Binding-site contacts:
Ligand atom C1 contacts residue ASN793 of chain 1.C at 1.4 Å.
Ligand atom C4 contacts residue ASN793 of chain 1.C at 4.2 Å.
Ligand atom O5 contacts residue ASN793 of chain 1.C at 2.4 Å (h-bond).
Ligand atom C5 contacts residue ASN793 of chain 1.C at 3.7 Å.
Ligand atom C2 contacts residue ASN793 of chain 1.C at 2.5 Å.
Ligand atom O7 contacts residue ASN793 of chain 1.C at 3.5 Å (h-bond).
Ligand atom C7 contacts residue ASN793 of chain 1.C at 3.4 Å.
Ligand atom C8 contacts residue ASN793 of chain 1.C at 4.2 Å.
Ligand atom C3 contacts residue ASN793 of chain 1.C at 3.8 Å.
Ligand atom N2 contacts residue ASN793 of chain 1.C at 2.9 Å (h-bond).
Ligand atom C8 contacts residue TYR1191 of chain 1.C at 4.5 Å (hydrophobic).
Ligand atom C8 contacts residue THR792 of chain 1.C at 4.2 Å.

Sequence of chain 1.C:
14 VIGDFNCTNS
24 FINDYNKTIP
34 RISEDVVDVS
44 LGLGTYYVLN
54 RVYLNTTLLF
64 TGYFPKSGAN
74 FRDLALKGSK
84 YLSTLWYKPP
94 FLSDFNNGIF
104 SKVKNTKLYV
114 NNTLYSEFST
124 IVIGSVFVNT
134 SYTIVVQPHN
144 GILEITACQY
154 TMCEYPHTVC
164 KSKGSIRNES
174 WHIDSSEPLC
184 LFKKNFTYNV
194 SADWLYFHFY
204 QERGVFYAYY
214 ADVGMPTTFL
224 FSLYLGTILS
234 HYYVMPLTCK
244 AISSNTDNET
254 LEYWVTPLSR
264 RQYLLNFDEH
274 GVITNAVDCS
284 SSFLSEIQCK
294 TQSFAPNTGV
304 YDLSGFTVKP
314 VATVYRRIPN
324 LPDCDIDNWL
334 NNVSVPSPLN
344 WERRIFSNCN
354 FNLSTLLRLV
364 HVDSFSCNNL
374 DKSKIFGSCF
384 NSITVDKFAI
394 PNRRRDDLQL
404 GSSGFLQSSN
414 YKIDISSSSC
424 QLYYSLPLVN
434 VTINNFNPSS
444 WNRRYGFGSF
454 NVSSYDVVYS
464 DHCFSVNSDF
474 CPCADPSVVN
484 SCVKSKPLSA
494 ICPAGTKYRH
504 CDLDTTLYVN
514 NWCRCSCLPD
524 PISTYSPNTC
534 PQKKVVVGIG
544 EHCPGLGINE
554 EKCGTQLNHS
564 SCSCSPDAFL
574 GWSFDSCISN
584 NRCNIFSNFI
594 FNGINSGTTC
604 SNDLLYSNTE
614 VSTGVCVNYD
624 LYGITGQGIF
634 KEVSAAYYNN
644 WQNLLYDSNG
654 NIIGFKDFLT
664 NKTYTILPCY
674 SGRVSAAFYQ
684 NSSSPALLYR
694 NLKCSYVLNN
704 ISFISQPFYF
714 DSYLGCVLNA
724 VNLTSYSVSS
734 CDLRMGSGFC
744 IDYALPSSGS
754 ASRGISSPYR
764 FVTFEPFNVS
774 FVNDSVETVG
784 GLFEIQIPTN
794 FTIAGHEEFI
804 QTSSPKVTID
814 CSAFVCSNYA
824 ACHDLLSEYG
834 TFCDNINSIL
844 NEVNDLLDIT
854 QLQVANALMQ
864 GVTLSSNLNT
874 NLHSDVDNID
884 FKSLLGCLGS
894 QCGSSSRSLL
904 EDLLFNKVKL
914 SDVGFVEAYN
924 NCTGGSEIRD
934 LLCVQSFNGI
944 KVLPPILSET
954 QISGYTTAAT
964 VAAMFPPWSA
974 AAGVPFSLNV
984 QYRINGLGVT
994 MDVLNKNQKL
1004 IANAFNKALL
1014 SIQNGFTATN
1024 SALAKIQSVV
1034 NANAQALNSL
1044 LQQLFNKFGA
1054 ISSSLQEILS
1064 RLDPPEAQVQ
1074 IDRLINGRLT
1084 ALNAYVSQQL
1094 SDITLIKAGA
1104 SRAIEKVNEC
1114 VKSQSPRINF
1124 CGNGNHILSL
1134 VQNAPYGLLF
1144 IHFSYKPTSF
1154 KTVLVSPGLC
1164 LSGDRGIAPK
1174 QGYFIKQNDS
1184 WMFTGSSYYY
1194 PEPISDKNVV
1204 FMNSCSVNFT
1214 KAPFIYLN

This small molecule binds to this protein.
Small molecule (SMILES): CC(=O)N[C@@H]1[C@@H](O)[C@H](O)[C@@H](CO)O[C@H]1O